Binding-site contacts:
Ligand atom O1 contacts residue ARG94 of chain 3.A at 2.8 Å (salt-bridge).
Ligand atom C2 contacts residue NAP1 of chain 3.G at 3.4 Å.
Ligand atom C16 contacts residue LEU91 of chain 3.A at 3.6 Å (hydrophobic).
Ligand atom CM contacts residue SER83 of chain 3.A at 3.6 Å.
Ligand atom NA4 contacts residue VAL26 of chain 3.A at 3.0 Å (h-bond).
Ligand atom N8 contacts residue ASP48 of chain 3.A at 3.6 Å (salt-bridge).
Ligand atom NA2 contacts residue VAL27 of chain 3.A at 3.4 Å.
Ligand atom CG contacts residue PHE88 of chain 3.A at 3.5 Å (hydrophobic).
Ligand atom N1 contacts residue NAP1 of chain 3.G at 3.5 Å (h-bond).
Ligand atom O1 contacts residue PHE52 of chain 3.A at 3.5 Å.
Ligand atom NA4 contacts residue TYR160 of chain 3.A at 2.9 Å (h-bond).
Ligand atom N1 contacts residue ASP48 of chain 3.A at 2.5 Å (salt-bridge).
Ligand atom NA4 contacts residue ILE154 of chain 3.A at 2.7 Å (h-bond).
Ligand atom N3 contacts residue VAL27 of chain 3.A at 3.4 Å.
Ligand atom NA2 contacts residue ALA28 of chain 3.A at 3.5 Å (h-bond).
Ligand atom O2 contacts residue ARG53 of chain 3.A at 3.4 Å.
Ligand atom C4 contacts residue NAP1 of chain 3.G at 3.1 Å.
Ligand atom NA4 contacts residue NAP1 of chain 3.G at 3.2 Å.
Ligand atom CT contacts residue ARG94 of chain 3.A at 3.1 Å.
Ligand atom N contacts residue LEU91 of chain 3.A at 3.3 Å.
Ligand atom C4A contacts residue PHE52 of chain 3.A at 3.6 Å (hydrophobic).
Ligand atom CT contacts residue LEU91 of chain 3.A at 3.6 Å (hydrophobic).
Ligand atom O2 contacts residue ARG94 of chain 3.A at 2.9 Å (salt-bridge).
Ligand atom N5 contacts residue NAP1 of chain 3.G at 3.5 Å.
Ligand atom NA2 contacts residue THR178 of chain 3.A at 3.3 Å (h-bond).
Ligand atom OE1 contacts residue MET49 of chain 3.A at 3.4 Å.
Ligand atom C8A contacts residue ASP48 of chain 3.A at 3.4 Å.
Ligand atom C8A contacts residue NAP1 of chain 3.G at 3.4 Å.
Ligand atom N3 contacts residue VAL26 of chain 3.A at 3.6 Å.
Ligand atom NA2 contacts residue ASP48 of chain 3.A at 2.6 Å (salt-bridge).
Ligand atom N3 contacts residue PHE52 of chain 3.A at 3.6 Å.
Ligand atom C4A contacts residue NAP1 of chain 3.G at 3.2 Å.
Ligand atom O1 contacts residue LEU91 of chain 3.A at 3.1 Å.
Ligand atom C2 contacts residue ASP48 of chain 3.A at 3.3 Å.
Ligand atom N8 contacts residue MET49 of chain 3.A at 3.6 Å.
Ligand atom C2 contacts residue ALA28 of chain 3.A at 3.6 Å (hydrophobic).
Ligand atom N5 contacts residue ILE154 of chain 3.A at 3.6 Å.
Ligand atom C4 contacts residue PHE52 of chain 3.A at 3.5 Å (hydrophobic).
Ligand atom O contacts residue PHE88 of chain 3.A at 3.6 Å.
Ligand atom N3 contacts residue NAP1 of chain 3.G at 3.2 Å (h-bond).

Sequence of chain 3.A:
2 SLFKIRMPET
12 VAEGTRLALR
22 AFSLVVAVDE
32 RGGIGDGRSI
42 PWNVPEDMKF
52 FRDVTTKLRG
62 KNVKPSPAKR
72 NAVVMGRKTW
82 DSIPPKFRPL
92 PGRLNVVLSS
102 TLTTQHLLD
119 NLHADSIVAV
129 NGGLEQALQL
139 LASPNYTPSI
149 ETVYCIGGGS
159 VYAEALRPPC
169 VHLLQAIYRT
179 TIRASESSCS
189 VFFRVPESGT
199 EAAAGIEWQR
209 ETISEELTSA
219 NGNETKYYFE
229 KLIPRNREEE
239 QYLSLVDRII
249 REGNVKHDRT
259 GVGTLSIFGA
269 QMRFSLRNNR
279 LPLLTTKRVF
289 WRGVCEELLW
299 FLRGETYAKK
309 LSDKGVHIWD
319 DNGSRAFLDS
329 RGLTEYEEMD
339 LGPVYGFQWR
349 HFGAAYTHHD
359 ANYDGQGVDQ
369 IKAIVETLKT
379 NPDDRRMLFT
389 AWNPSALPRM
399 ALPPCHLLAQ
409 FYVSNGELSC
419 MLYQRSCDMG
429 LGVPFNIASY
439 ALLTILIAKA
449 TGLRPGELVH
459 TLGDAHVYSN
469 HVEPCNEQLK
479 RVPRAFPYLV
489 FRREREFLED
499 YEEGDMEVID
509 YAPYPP

The small molecule below binds the protein below.
Small molecule (SMILES): CN(Cc1cnc2nc(N)nc(N)c2n1)c1ccc(C(=O)N[C@@H](CCC(=O)O)C(=O)O)cc1